The protein below binds the small molecule below.
Small molecule (SMILES): CC(=O)N[C@H]1[C@H](O[C@H]2[C@H](O)[C@@H](NC(C)=O)CO[C@@H]2CO)O[C@H](CO)[C@@H](O)[C@@H]1O

Sequence of chain 1.B:
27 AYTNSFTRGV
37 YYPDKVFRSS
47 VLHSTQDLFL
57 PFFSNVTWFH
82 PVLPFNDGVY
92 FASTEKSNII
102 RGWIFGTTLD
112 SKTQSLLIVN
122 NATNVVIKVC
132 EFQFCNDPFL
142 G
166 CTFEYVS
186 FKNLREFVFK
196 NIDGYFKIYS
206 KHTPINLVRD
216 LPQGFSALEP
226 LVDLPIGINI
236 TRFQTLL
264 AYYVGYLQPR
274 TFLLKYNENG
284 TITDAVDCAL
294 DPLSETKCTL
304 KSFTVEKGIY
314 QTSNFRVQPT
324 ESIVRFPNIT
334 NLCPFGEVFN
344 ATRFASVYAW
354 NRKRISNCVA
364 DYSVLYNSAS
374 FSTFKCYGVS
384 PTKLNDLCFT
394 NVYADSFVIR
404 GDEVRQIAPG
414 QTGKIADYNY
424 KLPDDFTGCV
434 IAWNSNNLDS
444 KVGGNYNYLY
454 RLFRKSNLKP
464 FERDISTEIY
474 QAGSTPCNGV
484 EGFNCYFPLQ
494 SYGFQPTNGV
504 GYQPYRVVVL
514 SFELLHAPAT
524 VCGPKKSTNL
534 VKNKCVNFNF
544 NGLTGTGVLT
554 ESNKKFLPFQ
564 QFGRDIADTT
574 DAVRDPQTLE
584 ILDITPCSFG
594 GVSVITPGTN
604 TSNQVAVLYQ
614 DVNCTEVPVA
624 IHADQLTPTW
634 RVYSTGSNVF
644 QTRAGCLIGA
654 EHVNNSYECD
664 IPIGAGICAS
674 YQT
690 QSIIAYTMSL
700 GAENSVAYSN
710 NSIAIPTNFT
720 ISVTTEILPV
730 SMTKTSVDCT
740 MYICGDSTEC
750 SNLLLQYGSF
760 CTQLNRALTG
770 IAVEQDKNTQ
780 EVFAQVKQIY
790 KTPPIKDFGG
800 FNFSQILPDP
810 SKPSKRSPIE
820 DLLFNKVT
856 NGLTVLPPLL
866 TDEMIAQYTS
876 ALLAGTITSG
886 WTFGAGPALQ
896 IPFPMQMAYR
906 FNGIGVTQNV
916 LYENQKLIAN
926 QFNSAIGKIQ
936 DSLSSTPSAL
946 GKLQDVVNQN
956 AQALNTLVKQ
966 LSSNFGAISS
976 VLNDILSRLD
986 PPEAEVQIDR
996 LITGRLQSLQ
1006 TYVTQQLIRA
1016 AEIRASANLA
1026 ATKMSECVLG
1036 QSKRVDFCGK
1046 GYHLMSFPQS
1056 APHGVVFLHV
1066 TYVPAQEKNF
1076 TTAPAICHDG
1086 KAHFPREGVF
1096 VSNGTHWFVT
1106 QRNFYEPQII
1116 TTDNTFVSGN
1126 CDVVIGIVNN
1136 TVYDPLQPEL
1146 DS

Binding-site contacts:
Ligand atom C2 contacts residue ASN1134 of chain 1.B at 2.4 Å.
Ligand atom O7 contacts residue ASN1134 of chain 1.B at 3.9 Å.
Ligand atom C1 contacts residue ASN1134 of chain 1.B at 1.4 Å.
Ligand atom N2 contacts residue ASN1134 of chain 1.B at 2.8 Å (h-bond).
Ligand atom C4 contacts residue ASN1134 of chain 1.B at 4.2 Å.
Ligand atom C5 contacts residue ASN1134 of chain 1.B at 3.7 Å.
Ligand atom C3 contacts residue ASN1134 of chain 1.B at 3.7 Å.
Ligand atom C7 contacts residue ASN1134 of chain 1.B at 3.6 Å.
Ligand atom O5 contacts residue ASN1134 of chain 1.B at 2.4 Å (h-bond).